This small molecule binds to this protein.
Small molecule (SMILES): Nc1nc(=O)c2ncn([C@@H]3O[C@H](CO)[C@@H](O[P](=O)(O)OC[C@H]4O[C@@H](n5ccc(=O)[nH]c5=O)[C@H](O)[C@@H]4O[P](=O)(O)OC[C@H]4O[C@@H](n5ccc(=O)[nH]c5=O)[C@H](O)[C@@H]4O[P](=O)(O)OC[C@H]4O[C@@H](n5ccc(=O)[nH]c5=O)[C@H](O)[C@@H]4O[P](=O)(O)OC[C@H]4O[C@@H](n5ccc(=O)[nH]c5=O)[C@H](O)[C@@H]4O[P](=O)(O)OC[C@H]4O[C@@H](n5ccc(=O)[nH]c5=O)[C@H](O)[C@@H]4O)[C@H]3O)c2[nH]1

Sequence of chain 28.B:
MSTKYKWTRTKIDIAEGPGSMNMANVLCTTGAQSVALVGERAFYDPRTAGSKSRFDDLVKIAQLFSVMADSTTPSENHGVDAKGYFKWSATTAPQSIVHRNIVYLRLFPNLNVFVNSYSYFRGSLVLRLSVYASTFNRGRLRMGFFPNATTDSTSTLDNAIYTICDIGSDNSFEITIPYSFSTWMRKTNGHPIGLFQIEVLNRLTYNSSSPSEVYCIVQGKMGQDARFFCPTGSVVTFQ

Sequence of chain 26.A:
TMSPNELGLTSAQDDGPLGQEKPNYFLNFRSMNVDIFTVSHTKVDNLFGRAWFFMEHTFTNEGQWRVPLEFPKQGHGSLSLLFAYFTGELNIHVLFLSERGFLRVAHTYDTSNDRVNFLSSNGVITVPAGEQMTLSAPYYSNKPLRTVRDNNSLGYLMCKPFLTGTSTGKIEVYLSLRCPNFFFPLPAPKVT

Sequence of chain 29.B:
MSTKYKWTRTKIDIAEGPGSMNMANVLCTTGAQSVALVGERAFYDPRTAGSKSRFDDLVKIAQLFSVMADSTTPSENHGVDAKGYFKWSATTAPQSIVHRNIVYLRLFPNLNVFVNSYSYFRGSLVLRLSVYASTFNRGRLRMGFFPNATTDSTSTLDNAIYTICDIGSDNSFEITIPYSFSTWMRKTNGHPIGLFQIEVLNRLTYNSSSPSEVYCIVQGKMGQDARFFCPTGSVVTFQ

Binding-site contacts:
Ligand atom C4 contacts residue ARG68 of chain 26.B at 3.7 Å.
Ligand atom N2 contacts residue THR17 of chain 29.B at 3.8 Å.
Ligand atom O2' contacts residue THR17 of chain 29.B at 3.3 Å (h-bond).
Ligand atom O3' contacts residue ARG55 of chain 26.B at 3.6 Å.
Ligand atom N3 contacts residue TRP21 of chain 29.B at 3.8 Å.
Ligand atom O3' contacts residue TYR19 of chain 28.B at 3.0 Å (h-bond).
Ligand atom N1 contacts residue ALA56 of chain 26.B at 3.2 Å (h-bond).
Ligand atom O2' contacts residue TYR19 of chain 28.B at 3.4 Å.
Ligand atom OP2 contacts residue MET15 of chain 29.B at 3.5 Å.
Ligand atom C5' contacts residue ARG202 of chain 26.A at 3.0 Å.
Ligand atom C1' contacts residue TRP21 of chain 29.B at 3.7 Å (hydrophobic).
Ligand atom C5 contacts residue TRP21 of chain 29.B at 3.4 Å (hydrophobic).
Ligand atom N1 contacts residue TYR58 of chain 26.B at 3.6 Å.
Ligand atom O4 contacts residue TRP21 of chain 29.B at 3.6 Å.
Ligand atom OP2 contacts residue ARG202 of chain 26.A at 2.5 Å (salt-bridge).
Ligand atom P contacts residue ARG202 of chain 26.A at 3.8 Å.
Ligand atom N1 contacts residue TRP21 of chain 29.B at 3.5 Å.
Ligand atom O2 contacts residue ARG55 of chain 26.B at 3.2 Å (salt-bridge).
Ligand atom O4' contacts residue TRP21 of chain 29.B at 3.6 Å.
Ligand atom O4 contacts residue ARG68 of chain 26.B at 3.7 Å.
Ligand atom C2' contacts residue ARG55 of chain 26.B at 3.6 Å.
Ligand atom P contacts residue TYR19 of chain 28.B at 3.7 Å.
Ligand atom N3 contacts residue ASN205 of chain 26.A at 3.7 Å.
Ligand atom C2 contacts residue ALA56 of chain 26.B at 3.7 Å (hydrophobic).
Ligand atom O2 contacts residue TYR58 of chain 26.B at 3.8 Å.
Ligand atom C4 contacts residue TRP21 of chain 29.B at 3.7 Å (hydrophobic).
Ligand atom O4' contacts residue CYS203 of chain 26.A at 3.5 Å (h-bond).
Ligand atom N2 contacts residue ALA56 of chain 26.B at 3.3 Å (h-bond).
Ligand atom OP1 contacts residue LYS18 of chain 28.B at 3.3 Å (salt-bridge).
Ligand atom C6 contacts residue TRP21 of chain 29.B at 3.3 Å (hydrophobic).
Ligand atom OP1 contacts residue TYR19 of chain 28.B at 3.1 Å (h-bond).
Ligand atom O2' contacts residue ARG55 of chain 26.B at 2.7 Å (salt-bridge).
Ligand atom C6 contacts residue TYR58 of chain 26.B at 3.5 Å (hydrophobic).
Ligand atom C2 contacts residue TRP21 of chain 29.B at 3.8 Å (hydrophobic).
Ligand atom OP2 contacts residue THR17 of chain 29.B at 3.2 Å.
Ligand atom O4 contacts residue ASN205 of chain 26.A at 3.4 Å (h-bond).
Ligand atom C1' contacts residue ARG55 of chain 26.B at 3.4 Å.
Ligand atom N3 contacts residue ARG55 of chain 26.B at 3.5 Å (salt-bridge).
Ligand atom O6 contacts residue TYR58 of chain 26.B at 3.0 Å (h-bond).
Ligand atom N2 contacts residue ARG55 of chain 26.B at 3.7 Å.

Sequence of chain 26.B:
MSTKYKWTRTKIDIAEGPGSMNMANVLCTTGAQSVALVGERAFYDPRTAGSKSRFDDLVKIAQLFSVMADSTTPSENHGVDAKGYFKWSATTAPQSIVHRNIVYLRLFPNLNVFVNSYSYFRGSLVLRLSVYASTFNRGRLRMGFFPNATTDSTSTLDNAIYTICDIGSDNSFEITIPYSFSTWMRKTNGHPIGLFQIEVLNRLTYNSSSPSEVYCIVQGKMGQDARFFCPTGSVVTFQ